Sequence of chain 1.C:
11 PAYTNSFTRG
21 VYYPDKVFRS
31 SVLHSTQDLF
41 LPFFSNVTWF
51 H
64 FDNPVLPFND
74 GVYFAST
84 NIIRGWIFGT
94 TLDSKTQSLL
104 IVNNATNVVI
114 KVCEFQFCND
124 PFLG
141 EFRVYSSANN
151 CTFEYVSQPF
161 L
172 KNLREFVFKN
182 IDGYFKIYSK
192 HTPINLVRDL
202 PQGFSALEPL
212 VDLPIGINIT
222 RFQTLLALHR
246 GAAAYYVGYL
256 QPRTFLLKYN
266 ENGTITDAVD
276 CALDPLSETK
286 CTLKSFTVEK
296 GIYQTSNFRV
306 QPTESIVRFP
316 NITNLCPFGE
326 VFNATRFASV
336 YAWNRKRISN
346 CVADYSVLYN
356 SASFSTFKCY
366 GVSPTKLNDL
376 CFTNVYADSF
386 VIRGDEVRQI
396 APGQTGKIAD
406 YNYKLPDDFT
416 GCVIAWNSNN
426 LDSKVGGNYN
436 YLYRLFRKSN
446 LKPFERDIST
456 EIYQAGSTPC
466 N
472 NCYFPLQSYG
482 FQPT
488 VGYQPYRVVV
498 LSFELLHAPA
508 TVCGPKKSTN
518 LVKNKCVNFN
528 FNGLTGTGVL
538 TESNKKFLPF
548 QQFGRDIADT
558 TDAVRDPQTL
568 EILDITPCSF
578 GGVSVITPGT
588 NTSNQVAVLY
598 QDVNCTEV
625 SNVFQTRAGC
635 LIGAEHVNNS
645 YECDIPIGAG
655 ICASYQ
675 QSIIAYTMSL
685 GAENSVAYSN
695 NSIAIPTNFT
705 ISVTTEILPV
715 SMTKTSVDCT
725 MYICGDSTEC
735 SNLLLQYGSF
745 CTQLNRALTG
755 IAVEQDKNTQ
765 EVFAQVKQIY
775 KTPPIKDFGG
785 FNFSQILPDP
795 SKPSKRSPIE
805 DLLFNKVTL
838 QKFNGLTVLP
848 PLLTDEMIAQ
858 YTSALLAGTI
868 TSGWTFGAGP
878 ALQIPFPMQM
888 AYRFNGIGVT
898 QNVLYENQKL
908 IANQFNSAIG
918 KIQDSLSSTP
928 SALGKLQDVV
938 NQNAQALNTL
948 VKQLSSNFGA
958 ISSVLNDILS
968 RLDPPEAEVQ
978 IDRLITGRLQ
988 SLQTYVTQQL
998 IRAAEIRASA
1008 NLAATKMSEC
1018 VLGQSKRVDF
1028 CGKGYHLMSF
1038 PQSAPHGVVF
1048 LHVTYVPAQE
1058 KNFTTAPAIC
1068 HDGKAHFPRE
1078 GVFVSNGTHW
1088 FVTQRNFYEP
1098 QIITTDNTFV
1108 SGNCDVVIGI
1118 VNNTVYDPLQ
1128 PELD

A protein and the small-molecule ligand that binds it are described below.
Small molecule (SMILES): CC(=O)N[C@H]1[C@H](O[C@H]2[C@H](O)[C@@H](NC(C)=O)CO[C@@H]2CO)O[C@H](CO)[C@@H](O)[C@@H]1O

Binding-site contacts:
Ligand atom O5 contacts residue ASN1083 of chain 1.C at 2.4 Å (h-bond).
Ligand atom C6 contacts residue PHE1088 of chain 1.C at 3.8 Å (hydrophobic).
Ligand atom C4 contacts residue ASN1083 of chain 1.C at 4.2 Å.
Ligand atom O4 contacts residue HIS1086 of chain 1.C at 4.4 Å.
Ligand atom C7 contacts residue ASN1083 of chain 1.C at 3.6 Å.
Ligand atom C2 contacts residue ASN1083 of chain 1.C at 2.5 Å.
Ligand atom C8 contacts residue ASN1083 of chain 1.C at 3.9 Å.
Ligand atom C1 contacts residue ASN1083 of chain 1.C at 1.4 Å.
Ligand atom C8 contacts residue THR1085 of chain 1.C at 3.4 Å.
Ligand atom O5 contacts residue PHE1088 of chain 1.C at 4.1 Å.
Ligand atom O5 contacts residue HIS1086 of chain 1.C at 4.0 Å.
Ligand atom O7 contacts residue HIS1086 of chain 1.C at 4.2 Å.
Ligand atom C5 contacts residue HIS1086 of chain 1.C at 3.4 Å.
Ligand atom C3 contacts residue ASN1083 of chain 1.C at 3.8 Å.
Ligand atom O6 contacts residue PHE1088 of chain 1.C at 3.8 Å.
Ligand atom C6 contacts residue HIS1086 of chain 1.C at 3.5 Å.
Ligand atom O7 contacts residue ASN1083 of chain 1.C at 4.4 Å.
Ligand atom C5 contacts residue ASN1083 of chain 1.C at 3.7 Å.
Ligand atom N2 contacts residue ASN1083 of chain 1.C at 2.9 Å (h-bond).